Sequence of chain 1.A:
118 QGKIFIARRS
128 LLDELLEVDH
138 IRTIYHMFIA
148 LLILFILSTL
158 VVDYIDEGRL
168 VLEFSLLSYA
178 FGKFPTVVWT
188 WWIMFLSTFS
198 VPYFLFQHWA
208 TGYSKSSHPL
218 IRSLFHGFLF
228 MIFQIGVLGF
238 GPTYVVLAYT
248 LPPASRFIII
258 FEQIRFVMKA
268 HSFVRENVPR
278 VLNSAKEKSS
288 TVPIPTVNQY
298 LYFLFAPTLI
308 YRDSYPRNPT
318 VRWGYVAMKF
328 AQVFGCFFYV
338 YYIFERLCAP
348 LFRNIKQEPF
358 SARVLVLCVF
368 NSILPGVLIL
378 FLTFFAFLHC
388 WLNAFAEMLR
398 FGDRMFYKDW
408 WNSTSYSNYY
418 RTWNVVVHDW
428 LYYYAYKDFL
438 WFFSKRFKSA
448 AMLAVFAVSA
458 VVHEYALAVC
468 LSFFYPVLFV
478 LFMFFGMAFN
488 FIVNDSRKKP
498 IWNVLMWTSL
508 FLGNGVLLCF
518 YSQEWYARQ

Binding-site contacts:
Ligand atom C18 contacts residue PHE145 of chain 1.B at 4.3 Å (hydrophobic).
Ligand atom C16 contacts residue PHE382 of chain 1.B at 4.2 Å (hydrophobic).
Ligand atom C6 contacts residue TRP408 of chain 1.B at 3.5 Å (hydrophobic).
Ligand atom C27 contacts residue TYR142 of chain 1.B at 4.0 Å (hydrophobic).
Ligand atom C15 contacts residue PHE378 of chain 1.B at 3.5 Å (hydrophobic).
Ligand atom C7 contacts residue TRP408 of chain 1.B at 3.7 Å (hydrophobic).
Ligand atom C11 contacts residue LEU129 of chain 1.B at 4.2 Å (hydrophobic).
Ligand atom O1 contacts residue TRP408 of chain 1.B at 4.0 Å.
Ligand atom C1 contacts residue LEU132 of chain 1.B at 4.3 Å (hydrophobic).
Ligand atom C16 contacts residue PHE378 of chain 1.B at 3.9 Å (hydrophobic).
Ligand atom C5 contacts residue TRP408 of chain 1.B at 3.7 Å (hydrophobic).
Ligand atom C18 contacts residue ILE141 of chain 1.B at 3.4 Å (hydrophobic).
Ligand atom C24 contacts residue LEU379 of chain 1.B at 4.0 Å (hydrophobic).
Ligand atom C2 contacts residue HIS137 of chain 1.A at 4.2 Å.
Ligand atom C7 contacts residue PHE378 of chain 1.B at 3.7 Å (hydrophobic).
Ligand atom C20 contacts residue PHE382 of chain 1.B at 4.0 Å (hydrophobic).
Ligand atom O1 contacts residue HIS137 of chain 1.A at 2.6 Å (h-bond).
Ligand atom C25 contacts residue CYS333 of chain 1.B at 4.3 Å (hydrophobic).
Ligand atom C16 contacts residue PHE145 of chain 1.B at 4.3 Å (hydrophobic).
Ligand atom C23 contacts residue PHE145 of chain 1.B at 3.8 Å (hydrophobic).
Ligand atom C3 contacts residue TRP408 of chain 1.B at 3.7 Å (hydrophobic).
Ligand atom C19 contacts residue ILE141 of chain 1.B at 3.9 Å (hydrophobic).
Ligand atom C17 contacts residue PHE382 of chain 1.B at 3.7 Å (hydrophobic).
Ligand atom C24 contacts residue CYS333 of chain 1.B at 3.5 Å (hydrophobic).
Ligand atom C1 contacts residue ILE138 of chain 1.B at 3.9 Å (hydrophobic).
Ligand atom C27 contacts residue ILE146 of chain 1.B at 3.4 Å (hydrophobic).
Ligand atom C26 contacts residue GLY332 of chain 1.B at 3.6 Å.
Ligand atom C4 contacts residue TRP408 of chain 1.B at 3.6 Å (hydrophobic).
Ligand atom C3 contacts residue HIS137 of chain 1.A at 3.9 Å.
Ligand atom C2 contacts residue ILE138 of chain 1.B at 4.0 Å (hydrophobic).
Ligand atom C11 contacts residue ILE138 of chain 1.B at 3.8 Å (hydrophobic).
Ligand atom C22 contacts residue PHE382 of chain 1.B at 3.7 Å (hydrophobic).
Ligand atom C4 contacts residue ILE141 of chain 1.A at 3.9 Å (hydrophobic).
Ligand atom C21 contacts residue PHE382 of chain 1.B at 3.6 Å (hydrophobic).
Ligand atom C26 contacts residue CYS333 of chain 1.B at 3.8 Å (hydrophobic).
Ligand atom C12 contacts residue LEU129 of chain 1.B at 4.3 Å (hydrophobic).
Ligand atom C26 contacts residue LEU149 of chain 1.B at 3.6 Å (hydrophobic).
Ligand atom C21 contacts residue TYR142 of chain 1.B at 3.5 Å (hydrophobic).
Ligand atom C6 contacts residue PHE378 of chain 1.B at 3.9 Å (hydrophobic).
Ligand atom O1 contacts residue THR140 of chain 1.A at 3.7 Å.

Sequence of chain 1.B:
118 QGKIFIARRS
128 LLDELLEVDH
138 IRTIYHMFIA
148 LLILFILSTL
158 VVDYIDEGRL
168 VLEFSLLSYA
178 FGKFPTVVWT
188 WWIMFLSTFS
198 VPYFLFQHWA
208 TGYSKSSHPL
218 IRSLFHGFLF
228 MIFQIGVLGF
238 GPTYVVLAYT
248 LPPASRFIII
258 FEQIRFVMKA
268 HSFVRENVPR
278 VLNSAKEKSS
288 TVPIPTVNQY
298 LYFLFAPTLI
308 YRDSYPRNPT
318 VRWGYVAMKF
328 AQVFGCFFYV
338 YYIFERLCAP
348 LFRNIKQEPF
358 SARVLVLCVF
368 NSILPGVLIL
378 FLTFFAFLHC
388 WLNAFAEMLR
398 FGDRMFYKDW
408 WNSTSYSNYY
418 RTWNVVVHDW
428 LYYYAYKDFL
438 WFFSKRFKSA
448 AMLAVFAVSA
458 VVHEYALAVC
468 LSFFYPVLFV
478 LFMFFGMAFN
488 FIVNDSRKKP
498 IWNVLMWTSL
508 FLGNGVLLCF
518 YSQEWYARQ

This protein binds this small molecule.
Small molecule (SMILES): CC(C)CCC[C@@H](C)[C@H]1CC[C@H]2[C@@H]3CC=C4C[C@@H](O)CC[C@]4(C)[C@H]3CC[C@]12C